Binding-site contacts:
Ligand atom C1 contacts residue ASN54 of chain 1.B at 1.4 Å.
Ligand atom C7 contacts residue GLU34 of chain 1.B at 4.3 Å.
Ligand atom C5 contacts residue ASN54 of chain 1.B at 3.4 Å.
Ligand atom C7 contacts residue PHE129 of chain 1.B at 4.2 Å (hydrophobic).
Ligand atom O6 contacts residue ALA33 of chain 1.B at 2.8 Å (h-bond).
Ligand atom O5 contacts residue ASN54 of chain 1.B at 2.5 Å (h-bond).
Ligand atom C6 contacts residue ASN54 of chain 1.B at 3.0 Å.
Ligand atom O7 contacts residue PHE129 of chain 1.B at 3.5 Å.
Ligand atom C7 contacts residue ASN54 of chain 1.B at 3.6 Å.
Ligand atom N2 contacts residue ASN54 of chain 1.B at 3.1 Å (h-bond).
Ligand atom C3 contacts residue ASN54 of chain 1.B at 3.7 Å.
Ligand atom C4 contacts residue ASN54 of chain 1.B at 4.1 Å.
Ligand atom O7 contacts residue ASN54 of chain 1.B at 3.5 Å (h-bond).
Ligand atom O6 contacts residue ASN54 of chain 1.B at 3.4 Å (h-bond).
Ligand atom C2 contacts residue ASN54 of chain 1.B at 2.5 Å.
Ligand atom O6 contacts residue GLU34 of chain 1.B at 3.7 Å.
Ligand atom O7 contacts residue GLU34 of chain 1.B at 3.7 Å.
Ligand atom C6 contacts residue ALA33 of chain 1.B at 3.4 Å (hydrophobic).

Sequence of chain 1.B:
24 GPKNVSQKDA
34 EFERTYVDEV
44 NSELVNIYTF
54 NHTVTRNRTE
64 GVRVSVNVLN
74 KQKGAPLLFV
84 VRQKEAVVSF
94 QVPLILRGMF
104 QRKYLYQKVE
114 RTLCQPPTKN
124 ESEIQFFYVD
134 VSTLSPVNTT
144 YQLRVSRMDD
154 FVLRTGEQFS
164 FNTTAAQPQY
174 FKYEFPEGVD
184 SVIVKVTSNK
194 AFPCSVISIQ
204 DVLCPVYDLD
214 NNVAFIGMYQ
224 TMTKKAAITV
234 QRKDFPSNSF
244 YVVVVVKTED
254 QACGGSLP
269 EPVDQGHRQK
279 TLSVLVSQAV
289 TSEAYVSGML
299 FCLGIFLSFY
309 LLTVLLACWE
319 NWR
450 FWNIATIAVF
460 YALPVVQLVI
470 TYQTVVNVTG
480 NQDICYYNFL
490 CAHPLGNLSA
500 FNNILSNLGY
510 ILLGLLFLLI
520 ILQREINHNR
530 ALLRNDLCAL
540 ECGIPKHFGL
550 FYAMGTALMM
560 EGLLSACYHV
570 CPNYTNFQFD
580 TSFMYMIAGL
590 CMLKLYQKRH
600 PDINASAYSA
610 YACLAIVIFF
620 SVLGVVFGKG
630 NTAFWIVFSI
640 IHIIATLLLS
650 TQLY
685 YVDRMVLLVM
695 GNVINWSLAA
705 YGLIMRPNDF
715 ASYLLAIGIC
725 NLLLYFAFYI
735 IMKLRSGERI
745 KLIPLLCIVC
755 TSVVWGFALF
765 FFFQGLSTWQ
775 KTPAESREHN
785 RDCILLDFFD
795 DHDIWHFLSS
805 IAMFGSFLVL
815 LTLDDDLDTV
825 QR

The protein below binds the small molecule below.
Small molecule (SMILES): CC(=O)N[C@H]1[C@H](O[C@H]2[C@H](O)[C@@H](NC(C)=O)CO[C@@H]2CO)O[C@H](CO)[C@@H](O)[C@@H]1O